Sequence of chain 1.H:
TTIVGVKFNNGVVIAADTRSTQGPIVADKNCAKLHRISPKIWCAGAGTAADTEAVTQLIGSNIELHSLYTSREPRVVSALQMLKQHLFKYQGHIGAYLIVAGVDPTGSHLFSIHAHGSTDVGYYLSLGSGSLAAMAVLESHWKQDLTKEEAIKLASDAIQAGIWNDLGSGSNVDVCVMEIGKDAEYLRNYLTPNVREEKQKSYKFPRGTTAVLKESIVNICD

Sequence of chain 1.N:
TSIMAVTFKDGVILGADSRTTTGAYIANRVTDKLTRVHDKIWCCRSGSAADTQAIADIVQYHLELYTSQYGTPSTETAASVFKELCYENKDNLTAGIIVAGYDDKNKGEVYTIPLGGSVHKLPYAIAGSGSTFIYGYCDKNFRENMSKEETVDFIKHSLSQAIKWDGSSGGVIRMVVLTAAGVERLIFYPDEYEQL

The protein below binds the small molecule below.
Small molecule (SMILES): CC(=O)N1CCC[C@H]1C(=O)N[C@@H](CC(C)C)C(=O)N[C@@H](CC(C)C)[C@@H](O)[C@H](C)CO

Binding-site contacts:
Ligand atom C3 contacts residue SER168 of chain 1.N at 3.0 Å.
Ligand atom C contacts residue LYS33 of chain 1.N at 3.8 Å.
Ligand atom N contacts residue GLY47 of chain 1.N at 2.8 Å (h-bond).
Ligand atom O contacts residue THR1 of chain 1.N at 2.2 Å (h-bond).
Ligand atom C2 contacts residue THR1 of chain 1.N at 1.5 Å.
Ligand atom CD2 contacts residue SER48 of chain 1.N at 3.8 Å.
Ligand atom CB contacts residue THR1 of chain 1.N at 2.7 Å.
Ligand atom CD2 contacts residue THR20 of chain 1.N at 3.5 Å.
Ligand atom C2 contacts residue SER168 of chain 1.N at 3.7 Å.
Ligand atom CD1 contacts residue ARG45 of chain 1.N at 3.4 Å.
Ligand atom CB contacts residue GLY47 of chain 1.N at 3.4 Å.
Ligand atom O contacts residue THR20 of chain 1.N at 3.6 Å.
Ligand atom C contacts residue THR1 of chain 1.N at 1.4 Å.
Ligand atom CD1 contacts residue THR52 of chain 1.N at 3.7 Å.
Ligand atom CA contacts residue THR21 of chain 1.N at 3.2 Å.
Ligand atom O contacts residue THR21 of chain 1.N at 3.0 Å (h-bond).
Ligand atom C contacts residue GLY47 of chain 1.N at 3.5 Å.
Ligand atom CD2 contacts residue GLY47 of chain 1.N at 3.7 Å.
Ligand atom CG contacts residue HIS114 of chain 1.H at 3.9 Å.
Ligand atom C1 contacts residue THR1 of chain 1.N at 2.5 Å.
Ligand atom CH3 contacts residue HIS116 of chain 1.H at 3.7 Å.
Ligand atom N contacts residue THR21 of chain 1.N at 3.0 Å (h-bond).
Ligand atom O contacts residue ALA49 of chain 1.N at 3.1 Å (h-bond).
Ligand atom CA contacts residue THR1 of chain 1.N at 2.4 Å.
Ligand atom C3 contacts residue LYS33 of chain 1.N at 3.7 Å.
Ligand atom CB contacts residue GLY47 of chain 1.N at 3.8 Å.
Ligand atom CG contacts residue THR1 of chain 1.N at 3.6 Å.
Ligand atom CG contacts residue THR22 of chain 1.N at 3.6 Å.
Ligand atom C3 contacts residue THR1 of chain 1.N at 2.5 Å.
Ligand atom N contacts residue THR1 of chain 1.N at 3.7 Å.
Ligand atom CA contacts residue GLY47 of chain 1.N at 3.3 Å.
Ligand atom CD1 contacts residue ALA49 of chain 1.N at 3.7 Å (hydrophobic).
Ligand atom CB contacts residue THR21 of chain 1.N at 3.9 Å.
Ligand atom O contacts residue GLY47 of chain 1.N at 3.2 Å (h-bond).
Ligand atom C3 contacts residue ARG19 of chain 1.N at 3.3 Å.
Ligand atom CB contacts residue THR20 of chain 1.N at 3.8 Å.
Ligand atom O contacts residue THR1 of chain 1.N at 3.4 Å (h-bond).
Ligand atom C contacts residue THR21 of chain 1.N at 3.6 Å.
Ligand atom CA contacts residue GLY47 of chain 1.N at 3.7 Å.
Ligand atom CA contacts residue THR22 of chain 1.N at 3.9 Å.